This protein binds this small molecule.
Small molecule (SMILES): CC(=O)N[C@@H]1[C@@H](O)[C@H](O)[C@@H](CO)O[C@H]1O

Binding-site contacts:
Ligand atom O4 contacts residue VAL31 of chain 35.F at 3.3 Å.
Ligand atom C6 contacts residue MET33 of chain 35.F at 3.5 Å (hydrophobic).
Ligand atom C3 contacts residue NAG1 of chain 35.DA at 3.7 Å.
Ligand atom O5 contacts residue ASN69 of chain 35.F at 2.8 Å (h-bond).
Ligand atom O4 contacts residue NAG1 of chain 35.DA at 3.0 Å.
Ligand atom N2 contacts residue VAL31 of chain 35.F at 4.0 Å.
Ligand atom C6 contacts residue LEU24 of chain 35.F at 4.5 Å (hydrophobic).
Ligand atom C5 contacts residue MET33 of chain 35.F at 3.7 Å (hydrophobic).
Ligand atom O3 contacts residue NAG1 of chain 35.DA at 2.6 Å (h-bond).
Ligand atom C5 contacts residue VAL31 of chain 35.F at 4.2 Å (hydrophobic).
Ligand atom C3 contacts residue VAL31 of chain 35.F at 3.0 Å (hydrophobic).
Ligand atom C5 contacts residue ASN69 of chain 35.F at 3.7 Å.
Ligand atom C6 contacts residue ASN69 of chain 35.F at 4.4 Å.
Ligand atom O6 contacts residue NAG1 of chain 35.DA at 3.0 Å.
Ligand atom C7 contacts residue ASN69 of chain 35.F at 3.8 Å.
Ligand atom O3 contacts residue VAL31 of chain 35.F at 3.6 Å.
Ligand atom C8 contacts residue SER70 of chain 35.F at 3.7 Å.
Ligand atom C2 contacts residue ASN69 of chain 35.F at 4.2 Å.
Ligand atom C1 contacts residue ASN69 of chain 35.F at 2.7 Å.
Ligand atom C4 contacts residue VAL31 of chain 35.F at 3.8 Å (hydrophobic).
Ligand atom C6 contacts residue NAG1 of chain 35.DA at 4.3 Å.
Ligand atom O1 contacts residue ASN69 of chain 35.F at 2.1 Å (h-bond).
Ligand atom C1 contacts residue VAL31 of chain 35.F at 4.3 Å (hydrophobic).
Ligand atom C5 contacts residue NAG1 of chain 35.DA at 4.3 Å.
Ligand atom O7 contacts residue ASN69 of chain 35.F at 3.8 Å.
Ligand atom O5 contacts residue MET33 of chain 35.F at 4.2 Å.
Ligand atom O1 contacts residue MET33 of chain 35.F at 3.9 Å.
Ligand atom C7 contacts residue SER70 of chain 35.F at 4.4 Å.
Ligand atom N2 contacts residue ASN69 of chain 35.F at 4.3 Å.
Ligand atom C8 contacts residue ASN69 of chain 35.F at 3.4 Å.
Ligand atom C2 contacts residue VAL31 of chain 35.F at 4.0 Å (hydrophobic).
Ligand atom C4 contacts residue NAG1 of chain 35.DA at 3.2 Å.
Ligand atom O1 contacts residue SER70 of chain 35.F at 4.2 Å.
Ligand atom C8 contacts residue ARG57 of chain 35.F at 4.2 Å.
Ligand atom O1 contacts residue VAL31 of chain 35.F at 3.4 Å (h-bond).

Sequence of chain 35.F:
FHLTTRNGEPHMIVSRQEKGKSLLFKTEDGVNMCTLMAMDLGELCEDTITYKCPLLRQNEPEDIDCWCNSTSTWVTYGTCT